Binding-site contacts:
Ligand atom O7 contacts residue ASN230 of chain 2.A at 3.8 Å.
Ligand atom O7 contacts residue THR190 of chain 2.A at 4.3 Å.
Ligand atom C8 contacts residue ILE191 of chain 2.A at 4.5 Å (hydrophobic).
Ligand atom O7 contacts residue LEU227 of chain 2.A at 3.7 Å.
Ligand atom O5 contacts residue GLU231 of chain 2.A at 4.3 Å.
Ligand atom C7 contacts residue ASN230 of chain 2.A at 3.6 Å.
Ligand atom C8 contacts residue THR190 of chain 2.A at 2.9 Å.
Ligand atom N2 contacts residue ASN230 of chain 2.A at 3.0 Å (h-bond).
Ligand atom C3 contacts residue ASN230 of chain 2.A at 3.8 Å.
Ligand atom C4 contacts residue ASN230 of chain 2.A at 4.2 Å.
Ligand atom C1 contacts residue ASN230 of chain 2.A at 1.4 Å.
Ligand atom O5 contacts residue ASN230 of chain 2.A at 2.3 Å (h-bond).
Ligand atom O7 contacts residue THR189 of chain 2.A at 4.1 Å.
Ligand atom C5 contacts residue ASN230 of chain 2.A at 3.6 Å.
Ligand atom O5 contacts residue TYR234 of chain 2.A at 3.5 Å.
Ligand atom C1 contacts residue TYR234 of chain 2.A at 3.8 Å (hydrophobic).
Ligand atom C2 contacts residue ASN230 of chain 2.A at 2.5 Å.
Ligand atom C7 contacts residue THR190 of chain 2.A at 4.1 Å.
Ligand atom C6 contacts residue TYR234 of chain 2.A at 3.5 Å (hydrophobic).
Ligand atom C5 contacts residue TYR234 of chain 2.A at 3.5 Å (hydrophobic).
Ligand atom C7 contacts residue LEU227 of chain 2.A at 4.4 Å (hydrophobic).

Sequence of chain 2.A:
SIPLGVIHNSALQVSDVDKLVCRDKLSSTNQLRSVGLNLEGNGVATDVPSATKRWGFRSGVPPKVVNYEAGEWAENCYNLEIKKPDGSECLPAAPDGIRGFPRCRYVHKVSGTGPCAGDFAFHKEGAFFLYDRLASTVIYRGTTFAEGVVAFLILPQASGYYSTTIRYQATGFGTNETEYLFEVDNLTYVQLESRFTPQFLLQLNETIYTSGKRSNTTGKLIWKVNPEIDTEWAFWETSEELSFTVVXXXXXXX

The small molecule below binds the protein below.
Small molecule (SMILES): CC(=O)N[C@@H]1[C@@H](O)[C@H](O)[C@@H](CO)O[C@H]1O